A small-molecule ligand and the protein it binds are described below.
Small molecule (SMILES): O=C(NCCOP(=O)(O)O)c1ccc(OC(F)(F)F)cc1

Binding-site contacts:
Ligand atom O21 contacts residue GLY113 of chain 2.B at 3.6 Å (h-bond).
Ligand atom F9 contacts residue TYR186 of chain 2.B at 3.3 Å.
Ligand atom O21 contacts residue GLN114 of chain 2.B at 3.5 Å (h-bond).
Ligand atom C4 contacts residue THR190 of chain 2.B at 3.7 Å.
Ligand atom C12 contacts residue GLU109 of chain 2.B at 3.7 Å.
Ligand atom O7 contacts residue GLY193 of chain 2.B at 3.6 Å.
Ligand atom O20 contacts residue LYS87 of chain 2.B at 3.4 Å.
Ligand atom O20 contacts residue HIS115 of chain 2.B at 3.7 Å.
Ligand atom F11 contacts residue PHE280 of chain 2.B at 3.7 Å.
Ligand atom C3 contacts residue GLU109 of chain 2.B at 3.1 Å.
Ligand atom O21 contacts residue THR110 of chain 2.B at 2.2 Å (h-bond).
Ligand atom O21 contacts residue GLY111 of chain 2.B at 3.3 Å (h-bond).
Ligand atom O14 contacts residue THR190 of chain 2.B at 3.5 Å.
Ligand atom O21 contacts residue HIS115 of chain 2.B at 3.0 Å (h-bond).
Ligand atom N13 contacts residue GLU109 of chain 2.B at 2.7 Å (salt-bridge).
Ligand atom O7 contacts residue PHE280 of chain 2.B at 3.7 Å.
Ligand atom F9 contacts residue LEU174 of chain 2.B at 3.7 Å.
Ligand atom C3 contacts residue LEU188 of chain 2.B at 3.7 Å (hydrophobic).
Ligand atom F10 contacts residue LEU174 of chain 2.B at 3.7 Å.
Ligand atom P18 contacts residue GLY111 of chain 2.B at 3.6 Å.
Ligand atom C1 contacts residue LEU188 of chain 2.B at 3.6 Å (hydrophobic).
Ligand atom C3 contacts residue CYS170 of chain 2.B at 3.4 Å (hydrophobic).
Ligand atom O20 contacts residue PLP1 of chain 2.D at 3.6 Å.
Ligand atom C15 contacts residue GLU109 of chain 2.B at 3.5 Å.
Ligand atom C12 contacts residue THR190 of chain 2.B at 3.5 Å.
Ligand atom O17 contacts residue HIS115 of chain 2.B at 3.4 Å.
Ligand atom C6 contacts residue PHE306 of chain 2.B at 3.5 Å (hydrophobic).
Ligand atom O19 contacts residue GLY111 of chain 2.B at 2.8 Å (h-bond).
Ligand atom F9 contacts residue LEU188 of chain 2.B at 3.7 Å.
Ligand atom C5 contacts residue THR190 of chain 2.B at 3.4 Å.
Ligand atom C2 contacts residue TYR186 of chain 2.B at 3.5 Å (hydrophobic).
Ligand atom P18 contacts residue THR110 of chain 2.B at 3.7 Å.
Ligand atom F10 contacts residue PHE280 of chain 2.B at 2.9 Å.
Ligand atom C2 contacts residue LEU188 of chain 2.B at 3.5 Å (hydrophobic).
Ligand atom C5 contacts residue PHE306 of chain 2.B at 3.3 Å (hydrophobic).
Ligand atom C2 contacts residue CYS170 of chain 2.B at 3.4 Å (hydrophobic).
Ligand atom O19 contacts residue ALA112 of chain 2.B at 3.1 Å (h-bond).
Ligand atom F11 contacts residue CYS170 of chain 2.B at 3.5 Å.
Ligand atom O14 contacts residue PHE306 of chain 2.B at 3.6 Å.
Ligand atom C16 contacts residue GLU109 of chain 2.B at 3.7 Å.

Sequence of chain 2.B:
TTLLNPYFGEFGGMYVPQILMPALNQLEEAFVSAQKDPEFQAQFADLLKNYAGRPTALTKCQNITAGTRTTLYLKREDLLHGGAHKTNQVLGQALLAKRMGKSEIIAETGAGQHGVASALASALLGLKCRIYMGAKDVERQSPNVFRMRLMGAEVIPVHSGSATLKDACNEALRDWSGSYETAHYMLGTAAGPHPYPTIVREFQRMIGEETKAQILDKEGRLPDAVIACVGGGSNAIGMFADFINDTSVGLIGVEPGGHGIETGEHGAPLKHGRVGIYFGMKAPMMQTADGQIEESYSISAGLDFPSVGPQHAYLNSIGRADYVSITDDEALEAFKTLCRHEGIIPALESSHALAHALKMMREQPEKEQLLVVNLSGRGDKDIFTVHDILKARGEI